This small molecule binds to this protein.
Small molecule (SMILES): Cc1ccc(S(=O)(=O)c2cc(C)cc(S(=O)(=O)Nc3ccc(C(=O)O)cc3)c2C)cc1

Binding-site contacts:
Ligand atom C26 contacts residue VAL174 of chain 1.H at 3.9 Å (hydrophobic).
Ligand atom C25 contacts residue CYS175 of chain 1.H at 3.8 Å (hydrophobic).
Ligand atom C24 contacts residue PHE221 of chain 1.H at 3.8 Å (hydrophobic).
Ligand atom C14 contacts residue VAL174 of chain 1.H at 3.5 Å (hydrophobic).
Ligand atom O19 contacts residue TRP235 of chain 1.H at 3.2 Å.
Ligand atom O9 contacts residue ILE264 of chain 1.H at 3.5 Å.
Ligand atom O30 contacts residue PHE226 of chain 1.H at 3.6 Å.
Ligand atom C7 contacts residue PHE267 of chain 1.H at 3.8 Å (hydrophobic).
Ligand atom O29 contacts residue TYR186 of chain 1.H at 2.6 Å (h-bond).
Ligand atom O19 contacts residue PHE221 of chain 1.H at 3.8 Å.
Ligand atom C26 contacts residue CYS175 of chain 1.H at 3.5 Å (hydrophobic).
Ligand atom C31 contacts residue VAL174 of chain 1.H at 3.7 Å (hydrophobic).
Ligand atom C5 contacts residue PHE267 of chain 1.H at 3.6 Å (hydrophobic).
Ligand atom C28 contacts residue SER173 of chain 1.H at 3.6 Å.
Ligand atom C26 contacts residue SER173 of chain 1.H at 3.4 Å.
Ligand atom N21 contacts residue PHE221 of chain 1.H at 3.6 Å.
Ligand atom C13 contacts residue VAL174 of chain 1.H at 3.6 Å (hydrophobic).
Ligand atom O10 contacts residue VAL220 of chain 1.H at 3.5 Å.
Ligand atom C4 contacts residue PHE267 of chain 1.H at 3.9 Å (hydrophobic).
Ligand atom O20 contacts residue VAL220 of chain 1.H at 3.5 Å.
Ligand atom C28 contacts residue TYR186 of chain 1.H at 3.3 Å (hydrophobic).
Ligand atom C1 contacts residue LEU282 of chain 1.H at 3.7 Å (hydrophobic).
Ligand atom O10 contacts residue ILE264 of chain 1.H at 3.3 Å.
Ligand atom C27 contacts residue VAL174 of chain 1.H at 3.5 Å (hydrophobic).
Ligand atom C31 contacts residue ILE180 of chain 1.H at 3.7 Å (hydrophobic).
Ligand atom C31 contacts residue GLU178 of chain 1.H at 3.5 Å.
Ligand atom C27 contacts residue CYS175 of chain 1.H at 3.7 Å (hydrophobic).
Ligand atom C28 contacts residue NAD1 of chain 1.OA at 3.4 Å.
Ligand atom C23 contacts residue PHE221 of chain 1.H at 3.4 Å (hydrophobic).
Ligand atom S18 contacts residue PHE221 of chain 1.H at 3.9 Å.
Ligand atom C3 contacts residue GLN271 of chain 1.H at 3.7 Å.
Ligand atom C6 contacts residue PHE267 of chain 1.H at 3.3 Å (hydrophobic).
Ligand atom O10 contacts residue PHE267 of chain 1.H at 3.7 Å.
Ligand atom O9 contacts residue LEU268 of chain 1.H at 3.2 Å.
Ligand atom O29 contacts residue NAD1 of chain 1.OA at 3.0 Å.
Ligand atom O20 contacts residue PHE221 of chain 1.H at 3.2 Å (h-bond).
Ligand atom O29 contacts residue SER173 of chain 1.H at 2.6 Å (h-bond).
Ligand atom C17 contacts residue TRP235 of chain 1.H at 3.8 Å (hydrophobic).
Ligand atom O9 contacts residue PHE267 of chain 1.H at 3.6 Å.
Ligand atom O30 contacts residue TYR186 of chain 1.H at 3.3 Å (h-bond).

Sequence of chain 1.H:
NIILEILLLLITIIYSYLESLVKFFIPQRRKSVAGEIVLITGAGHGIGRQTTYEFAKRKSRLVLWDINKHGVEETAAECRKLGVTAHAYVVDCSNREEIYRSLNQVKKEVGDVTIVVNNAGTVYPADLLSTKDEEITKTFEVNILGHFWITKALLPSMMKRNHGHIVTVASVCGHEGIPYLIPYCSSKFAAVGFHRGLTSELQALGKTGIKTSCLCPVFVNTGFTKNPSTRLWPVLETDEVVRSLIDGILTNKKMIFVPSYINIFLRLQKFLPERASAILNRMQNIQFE